Sequence of chain 1.A:
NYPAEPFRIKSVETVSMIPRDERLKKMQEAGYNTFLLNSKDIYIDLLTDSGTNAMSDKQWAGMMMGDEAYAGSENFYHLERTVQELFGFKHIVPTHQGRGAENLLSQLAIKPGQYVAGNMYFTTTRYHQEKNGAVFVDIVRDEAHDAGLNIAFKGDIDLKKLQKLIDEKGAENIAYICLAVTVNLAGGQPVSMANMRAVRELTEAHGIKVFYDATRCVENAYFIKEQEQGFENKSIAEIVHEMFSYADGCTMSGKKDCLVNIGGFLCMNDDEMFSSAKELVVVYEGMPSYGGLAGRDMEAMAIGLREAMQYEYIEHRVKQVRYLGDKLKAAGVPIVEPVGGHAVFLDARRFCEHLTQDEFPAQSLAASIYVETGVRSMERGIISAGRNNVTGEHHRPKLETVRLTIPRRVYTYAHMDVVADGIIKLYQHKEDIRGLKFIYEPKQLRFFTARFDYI

Sequence of chain 1.B:
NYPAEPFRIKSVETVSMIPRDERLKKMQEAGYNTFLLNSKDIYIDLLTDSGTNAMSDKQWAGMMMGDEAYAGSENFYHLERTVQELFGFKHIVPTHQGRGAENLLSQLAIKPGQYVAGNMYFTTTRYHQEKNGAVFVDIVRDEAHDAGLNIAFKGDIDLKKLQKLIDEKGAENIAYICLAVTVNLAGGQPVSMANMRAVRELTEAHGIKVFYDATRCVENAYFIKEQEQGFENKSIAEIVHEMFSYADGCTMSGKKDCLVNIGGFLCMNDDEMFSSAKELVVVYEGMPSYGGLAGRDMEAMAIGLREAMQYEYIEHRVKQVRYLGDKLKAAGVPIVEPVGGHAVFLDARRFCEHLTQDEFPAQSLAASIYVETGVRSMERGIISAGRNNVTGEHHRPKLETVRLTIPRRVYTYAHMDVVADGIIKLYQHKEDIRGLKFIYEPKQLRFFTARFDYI

This protein binds this small molecule.
Small molecule (SMILES): [O-][n+]1ccccc1

Binding-site contacts:
Ligand atom C3 contacts residue SER12 of chain 1.A at 3.0 Å.
Ligand atom C5 contacts residue MET65 of chain 2.A at 3.4 Å (hydrophobic).
Ligand atom C1 contacts residue TRP61 of chain 2.B at 4.3 Å (hydrophobic).
Ligand atom O8 contacts residue TRP61 of chain 2.B at 3.9 Å.
Ligand atom N2 contacts residue TRP61 of chain 2.B at 3.8 Å.
Ligand atom C4 contacts residue SER12 of chain 1.A at 4.2 Å.
Ligand atom N2 contacts residue SER12 of chain 2.B at 4.0 Å.
Ligand atom N2 contacts residue SER12 of chain 1.A at 3.2 Å (h-bond).
Ligand atom O8 contacts residue SER12 of chain 2.B at 4.2 Å.
Ligand atom C3 contacts residue TRP61 of chain 2.B at 3.4 Å (hydrophobic).
Ligand atom O8 contacts residue ASP58 of chain 2.B at 4.5 Å.
Ligand atom C6 contacts residue TRP61 of chain 1.A at 3.5 Å (hydrophobic).
Ligand atom O8 contacts residue LYS11 of chain 2.B at 3.8 Å.
Ligand atom C5 contacts residue TRP61 of chain 1.A at 4.0 Å (hydrophobic).
Ligand atom C6 contacts residue MET65 of chain 1.B at 3.6 Å (hydrophobic).
Ligand atom C1 contacts residue SER12 of chain 1.A at 4.4 Å.
Ligand atom O8 contacts residue SER12 of chain 1.A at 2.7 Å (h-bond).
Ligand atom C4 contacts residue SER12 of chain 2.B at 4.0 Å.
Ligand atom C4 contacts residue TRP61 of chain 2.B at 3.6 Å (hydrophobic).
Ligand atom C1 contacts residue TRP61 of chain 1.A at 3.9 Å (hydrophobic).
Ligand atom C4 contacts residue MET65 of chain 2.A at 4.5 Å (hydrophobic).
Ligand atom C1 contacts residue MET65 of chain 1.B at 3.6 Å (hydrophobic).
Ligand atom C5 contacts residue TRP61 of chain 2.B at 4.2 Å (hydrophobic).
Ligand atom C3 contacts residue SER12 of chain 2.B at 3.5 Å.
Ligand atom C6 contacts residue MET65 of chain 2.A at 3.9 Å (hydrophobic).

Sequence of chain 2.A:
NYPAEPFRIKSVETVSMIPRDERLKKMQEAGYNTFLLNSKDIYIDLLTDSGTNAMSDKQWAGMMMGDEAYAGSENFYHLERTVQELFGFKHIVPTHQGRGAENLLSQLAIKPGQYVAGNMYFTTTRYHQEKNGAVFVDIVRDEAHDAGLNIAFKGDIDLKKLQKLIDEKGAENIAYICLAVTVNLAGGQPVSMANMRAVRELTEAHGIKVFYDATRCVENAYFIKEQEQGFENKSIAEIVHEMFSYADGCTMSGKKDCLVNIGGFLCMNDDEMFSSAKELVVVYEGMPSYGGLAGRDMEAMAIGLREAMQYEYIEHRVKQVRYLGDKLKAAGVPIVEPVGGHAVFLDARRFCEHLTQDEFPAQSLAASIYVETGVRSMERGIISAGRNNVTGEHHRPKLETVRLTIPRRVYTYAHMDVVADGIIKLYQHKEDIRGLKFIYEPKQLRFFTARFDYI

Sequence of chain 2.B:
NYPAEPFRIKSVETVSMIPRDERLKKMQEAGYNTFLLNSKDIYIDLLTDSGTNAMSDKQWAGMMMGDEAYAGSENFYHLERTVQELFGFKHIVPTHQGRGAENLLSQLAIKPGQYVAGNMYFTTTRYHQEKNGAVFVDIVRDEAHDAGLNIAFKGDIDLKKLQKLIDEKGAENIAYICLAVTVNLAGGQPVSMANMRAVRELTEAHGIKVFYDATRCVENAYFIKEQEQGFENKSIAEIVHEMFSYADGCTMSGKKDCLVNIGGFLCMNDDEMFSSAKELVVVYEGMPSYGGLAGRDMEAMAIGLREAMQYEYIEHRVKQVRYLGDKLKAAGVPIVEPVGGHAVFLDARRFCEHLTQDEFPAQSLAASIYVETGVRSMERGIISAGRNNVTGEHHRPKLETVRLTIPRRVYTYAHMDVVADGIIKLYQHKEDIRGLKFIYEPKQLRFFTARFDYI